Binding-site contacts:
Ligand atom C8 contacts residue NAP1 of chain 1.K at 3.9 Å.
Ligand atom C9 contacts residue LEU204 of chain 1.C at 3.4 Å (hydrophobic).
Ligand atom C10 contacts residue VAL208 of chain 1.C at 4.2 Å (hydrophobic).
Ligand atom C16 contacts residue LEU212 of chain 1.C at 3.5 Å (hydrophobic).
Ligand atom C11 contacts residue VAL208 of chain 1.C at 4.1 Å (hydrophobic).
Ligand atom C19 contacts residue HIS161 of chain 1.C at 3.2 Å.
Ligand atom C12 contacts residue VAL208 of chain 1.C at 3.7 Å (hydrophobic).
Ligand atom C6 contacts residue VAL208 of chain 1.C at 3.8 Å (hydrophobic).
Ligand atom N1 contacts residue LEU212 of chain 1.C at 3.5 Å.
Ligand atom N contacts residue NAP1 of chain 1.K at 4.0 Å.
Ligand atom C16 contacts residue ILE211 of chain 1.C at 3.8 Å (hydrophobic).
Ligand atom C9 contacts residue VAL203 of chain 1.C at 4.2 Å (hydrophobic).
Ligand atom C12 contacts residue LEU212 of chain 1.C at 4.1 Å (hydrophobic).
Ligand atom C8 contacts residue VAL208 of chain 1.C at 3.5 Å (hydrophobic).
Ligand atom O contacts residue NAP1 of chain 1.K at 3.4 Å (h-bond).
Ligand atom C18 contacts residue NAP1 of chain 1.K at 3.6 Å.
Ligand atom C13 contacts residue LEU212 of chain 1.C at 3.9 Å (hydrophobic).
Ligand atom C4 contacts residue NAP1 of chain 1.K at 4.1 Å.
Ligand atom C5 contacts residue NAP1 of chain 1.K at 3.3 Å.
Ligand atom C10 contacts residue ALA223 of chain 1.C at 4.0 Å (hydrophobic).
Ligand atom C8 contacts residue VAL203 of chain 1.C at 3.8 Å (hydrophobic).
Ligand atom C19 contacts residue ILE172 of chain 1.C at 3.5 Å (hydrophobic).
Ligand atom C7 contacts residue VAL208 of chain 1.C at 3.4 Å (hydrophobic).
Ligand atom N2 contacts residue ASP166 of chain 1.C at 4.1 Å.
Ligand atom C18 contacts residue HIS161 of chain 1.C at 3.3 Å.
Ligand atom C17 contacts residue NAP1 of chain 1.K at 3.5 Å.
Ligand atom C15 contacts residue TRP169 of chain 1.C at 4.1 Å (hydrophobic).
Ligand atom C3 contacts residue ILE211 of chain 1.C at 4.1 Å (hydrophobic).
Ligand atom C15 contacts residue ASP166 of chain 1.C at 3.4 Å.
Ligand atom C6 contacts residue NAP1 of chain 1.K at 4.2 Å.
Ligand atom C9 contacts residue VAL208 of chain 1.C at 3.9 Å (hydrophobic).
Ligand atom C9 contacts residue ALA202 of chain 1.C at 3.6 Å (hydrophobic).
Ligand atom C20 contacts residue TRP169 of chain 1.C at 3.4 Å (hydrophobic).
Ligand atom C10 contacts residue LEU204 of chain 1.C at 3.7 Å (hydrophobic).
Ligand atom C1 contacts residue TRP169 of chain 1.C at 4.2 Å (hydrophobic).
Ligand atom C20 contacts residue ILE172 of chain 1.C at 3.7 Å (hydrophobic).
Ligand atom C5 contacts residue VAL208 of chain 1.C at 3.7 Å (hydrophobic).
Ligand atom C8 contacts residue ALA202 of chain 1.C at 4.0 Å (hydrophobic).
Ligand atom C2 contacts residue TRP169 of chain 1.C at 3.8 Å (hydrophobic).
Ligand atom C16 contacts residue TRP169 of chain 1.C at 3.7 Å (hydrophobic).

Sequence of chain 1.C:
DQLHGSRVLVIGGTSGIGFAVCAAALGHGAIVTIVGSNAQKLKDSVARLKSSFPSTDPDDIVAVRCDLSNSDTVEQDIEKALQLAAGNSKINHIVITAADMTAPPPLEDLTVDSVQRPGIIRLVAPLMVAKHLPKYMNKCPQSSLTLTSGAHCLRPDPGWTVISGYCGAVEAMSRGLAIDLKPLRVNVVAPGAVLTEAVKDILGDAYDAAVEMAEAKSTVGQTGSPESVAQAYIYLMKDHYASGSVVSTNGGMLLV

The protein below binds the small molecule below.
Small molecule (SMILES): CC1(C)c2[nH]c3ccccc3c2C[C@@]23CN4CCC[C@]4(C[C@@H]12)C(=O)N3